Sequence of chain 18.C:
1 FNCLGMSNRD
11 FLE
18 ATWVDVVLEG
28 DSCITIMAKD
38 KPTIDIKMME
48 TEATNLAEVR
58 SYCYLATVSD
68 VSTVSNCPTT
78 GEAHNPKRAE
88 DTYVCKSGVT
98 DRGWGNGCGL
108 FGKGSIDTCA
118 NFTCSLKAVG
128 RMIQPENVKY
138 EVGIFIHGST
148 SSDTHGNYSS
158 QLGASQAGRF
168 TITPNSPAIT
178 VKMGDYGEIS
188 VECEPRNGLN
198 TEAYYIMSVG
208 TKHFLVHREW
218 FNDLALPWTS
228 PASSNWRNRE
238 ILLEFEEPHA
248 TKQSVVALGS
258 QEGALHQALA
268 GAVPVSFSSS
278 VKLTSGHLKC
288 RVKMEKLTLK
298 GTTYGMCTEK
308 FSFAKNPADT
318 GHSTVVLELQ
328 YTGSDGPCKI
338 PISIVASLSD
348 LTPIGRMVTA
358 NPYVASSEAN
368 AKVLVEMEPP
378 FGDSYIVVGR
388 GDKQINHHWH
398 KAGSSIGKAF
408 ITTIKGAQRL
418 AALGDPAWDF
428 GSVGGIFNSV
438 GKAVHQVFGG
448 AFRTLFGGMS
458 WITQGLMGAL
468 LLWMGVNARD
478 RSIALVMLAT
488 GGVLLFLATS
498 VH

The small molecule below binds the protein below.
Small molecule (SMILES): CC(=O)N[C@@H]1[C@@H](O)[C@H](O)[C@@H](CO)O[C@H]1O

Binding-site contacts:
Ligand atom C8 contacts residue TYR90 of chain 18.C at 3.5 Å (hydrophobic).
Ligand atom C7 contacts residue SER66 of chain 18.C at 3.5 Å.
Ligand atom C5 contacts residue THR89 of chain 18.C at 4.4 Å.
Ligand atom N2 contacts residue TYR90 of chain 18.C at 4.3 Å.
Ligand atom C5 contacts residue THR120 of chain 18.C at 3.8 Å.
Ligand atom C6 contacts residue THR89 of chain 18.C at 4.4 Å.
Ligand atom N2 contacts residue SER66 of chain 18.C at 4.3 Å.
Ligand atom C7 contacts residue ASN118 of chain 18.C at 3.5 Å.
Ligand atom C8 contacts residue SER66 of chain 18.C at 4.0 Å.
Ligand atom C4 contacts residue ASN118 of chain 18.C at 4.2 Å.
Ligand atom O5 contacts residue THR120 of chain 18.C at 3.2 Å (h-bond).
Ligand atom O5 contacts residue ASN118 of chain 18.C at 2.4 Å (h-bond).
Ligand atom C3 contacts residue ASN118 of chain 18.C at 3.8 Å.
Ligand atom C8 contacts residue ASN118 of chain 18.C at 4.2 Å.
Ligand atom C4 contacts residue THR120 of chain 18.C at 4.4 Å.
Ligand atom C5 contacts residue ASN118 of chain 18.C at 3.7 Å.
Ligand atom C1 contacts residue ASN118 of chain 18.C at 1.5 Å.
Ligand atom C2 contacts residue SER66 of chain 18.C at 4.5 Å.
Ligand atom C7 contacts residue TYR90 of chain 18.C at 4.5 Å (hydrophobic).
Ligand atom O6 contacts residue THR89 of chain 18.C at 4.0 Å.
Ligand atom C1 contacts residue THR120 of chain 18.C at 4.3 Å.
Ligand atom C2 contacts residue ASN118 of chain 18.C at 2.5 Å.
Ligand atom O7 contacts residue ASN118 of chain 18.C at 4.0 Å.
Ligand atom O7 contacts residue SER66 of chain 18.C at 3.0 Å (h-bond).
Ligand atom N2 contacts residue ASN118 of chain 18.C at 2.9 Å (h-bond).
Ligand atom C1 contacts residue THR89 of chain 18.C at 4.1 Å.
Ligand atom C8 contacts residue ASP67 of chain 18.C at 3.9 Å.
Ligand atom C6 contacts residue THR120 of chain 18.C at 3.4 Å.
Ligand atom O5 contacts residue THR89 of chain 18.C at 4.2 Å.